Sequence of chain 1.A:
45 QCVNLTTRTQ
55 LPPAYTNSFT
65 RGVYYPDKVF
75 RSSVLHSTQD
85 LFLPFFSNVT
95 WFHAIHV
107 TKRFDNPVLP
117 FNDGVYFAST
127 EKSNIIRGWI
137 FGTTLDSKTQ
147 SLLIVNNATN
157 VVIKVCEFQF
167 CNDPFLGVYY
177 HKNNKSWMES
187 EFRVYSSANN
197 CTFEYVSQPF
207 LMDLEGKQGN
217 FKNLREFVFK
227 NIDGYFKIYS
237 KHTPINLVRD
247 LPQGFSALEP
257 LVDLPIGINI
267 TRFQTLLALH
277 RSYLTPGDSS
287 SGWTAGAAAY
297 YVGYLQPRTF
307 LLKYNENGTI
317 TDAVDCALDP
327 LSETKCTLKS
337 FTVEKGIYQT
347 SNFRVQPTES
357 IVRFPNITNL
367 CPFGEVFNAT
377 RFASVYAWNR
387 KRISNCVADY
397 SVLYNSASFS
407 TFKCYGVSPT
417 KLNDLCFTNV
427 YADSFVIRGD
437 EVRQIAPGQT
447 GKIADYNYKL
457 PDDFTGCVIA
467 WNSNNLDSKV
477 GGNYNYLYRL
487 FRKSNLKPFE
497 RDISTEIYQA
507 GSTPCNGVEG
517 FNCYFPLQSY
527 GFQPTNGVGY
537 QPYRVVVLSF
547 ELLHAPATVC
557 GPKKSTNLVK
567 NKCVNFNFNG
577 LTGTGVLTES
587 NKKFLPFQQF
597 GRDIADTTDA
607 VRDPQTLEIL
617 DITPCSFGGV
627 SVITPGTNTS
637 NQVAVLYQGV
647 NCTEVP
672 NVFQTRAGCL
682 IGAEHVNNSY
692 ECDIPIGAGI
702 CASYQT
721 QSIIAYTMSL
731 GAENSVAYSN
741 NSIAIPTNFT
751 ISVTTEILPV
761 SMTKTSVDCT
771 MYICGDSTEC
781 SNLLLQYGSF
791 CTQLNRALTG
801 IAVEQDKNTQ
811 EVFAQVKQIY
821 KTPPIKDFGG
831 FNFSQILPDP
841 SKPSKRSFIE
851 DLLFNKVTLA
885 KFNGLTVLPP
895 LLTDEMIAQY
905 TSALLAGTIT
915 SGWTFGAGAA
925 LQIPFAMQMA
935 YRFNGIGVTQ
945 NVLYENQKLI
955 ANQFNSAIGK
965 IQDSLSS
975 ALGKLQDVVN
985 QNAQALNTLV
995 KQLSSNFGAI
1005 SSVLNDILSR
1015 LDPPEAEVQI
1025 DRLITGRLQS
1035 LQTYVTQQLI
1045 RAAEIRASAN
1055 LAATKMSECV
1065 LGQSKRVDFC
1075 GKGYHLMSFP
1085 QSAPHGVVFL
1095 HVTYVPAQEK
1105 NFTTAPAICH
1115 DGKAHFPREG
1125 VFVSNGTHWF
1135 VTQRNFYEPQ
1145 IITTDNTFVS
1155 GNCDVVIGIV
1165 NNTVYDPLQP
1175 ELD

A protein and the small-molecule ligand that binds it are described below.
Small molecule (SMILES): CC(=O)N[C@@H]1[C@@H](O)[C@H](O)[C@@H](CO)O[C@H]1O

Binding-site contacts:
Ligand atom C1 contacts residue ASN195 of chain 1.A at 3.8 Å.
Ligand atom O6 contacts residue ASN195 of chain 1.A at 2.7 Å (h-bond).
Ligand atom C4 contacts residue ASN196 of chain 1.A at 4.2 Å.
Ligand atom C1 contacts residue ASN196 of chain 1.A at 1.4 Å.
Ligand atom C5 contacts residue ASN195 of chain 1.A at 3.6 Å.
Ligand atom C7 contacts residue ASN196 of chain 1.A at 3.2 Å.
Ligand atom C2 contacts residue ASN196 of chain 1.A at 2.5 Å.
Ligand atom O6 contacts residue ASN196 of chain 1.A at 4.2 Å.
Ligand atom N2 contacts residue ASN196 of chain 1.A at 2.9 Å (h-bond).
Ligand atom O5 contacts residue ASN196 of chain 1.A at 2.4 Å (h-bond).
Ligand atom O7 contacts residue ASN196 of chain 1.A at 3.0 Å.
Ligand atom C8 contacts residue ASN196 of chain 1.A at 4.3 Å.
Ligand atom C3 contacts residue ASN196 of chain 1.A at 3.8 Å.
Ligand atom C5 contacts residue ASN196 of chain 1.A at 3.7 Å.
Ligand atom C6 contacts residue ASN195 of chain 1.A at 3.2 Å.
Ligand atom O5 contacts residue ASN195 of chain 1.A at 2.8 Å (h-bond).